Sequence of chain 6.A:
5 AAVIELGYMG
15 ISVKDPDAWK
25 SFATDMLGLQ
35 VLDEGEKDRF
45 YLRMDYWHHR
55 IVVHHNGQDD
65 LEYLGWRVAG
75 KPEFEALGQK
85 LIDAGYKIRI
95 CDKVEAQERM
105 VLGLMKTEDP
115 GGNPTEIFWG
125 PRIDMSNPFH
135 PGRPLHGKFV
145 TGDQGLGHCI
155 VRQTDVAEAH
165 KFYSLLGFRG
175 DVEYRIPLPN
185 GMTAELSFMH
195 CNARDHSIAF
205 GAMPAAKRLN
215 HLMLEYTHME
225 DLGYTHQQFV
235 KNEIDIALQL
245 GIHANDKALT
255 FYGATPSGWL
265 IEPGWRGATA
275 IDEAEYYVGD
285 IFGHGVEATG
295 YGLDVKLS

A small-molecule ligand and the protein it binds are described below.
Small molecule (SMILES): Oc1cccc(-c2ccccc2)c1O

Binding-site contacts:
Ligand atom CK6 contacts residue HIS247 of chain 6.A at 3.1 Å.
Ligand atom CKC contacts residue GOL1 of chain 6.H at 2.1 Å.
Ligand atom CK1 contacts residue HIS247 of chain 6.A at 3.4 Å.
Ligand atom OK2 contacts residue HIS215 of chain 6.A at 3.0 Å (h-bond).
Ligand atom CK6 contacts residue ASN249 of chain 6.A at 3.1 Å.
Ligand atom OK1 contacts residue HIS152 of chain 6.A at 3.2 Å.
Ligand atom CK3 contacts residue GOL1 of chain 6.H at 0.9 Å.
Ligand atom CK5 contacts residue GOL1 of chain 6.H at 2.0 Å.
Ligand atom OK1 contacts residue FE21 of chain 6.C at 2.4 Å.
Ligand atom CK4 contacts residue FE21 of chain 6.C at 3.1 Å.
Ligand atom OK2 contacts residue GOL1 of chain 6.H at 2.2 Å (h-bond).
Ligand atom OK1 contacts residue ASP250 of chain 6.A at 3.3 Å (salt-bridge).
Ligand atom OK1 contacts residue GOL1 of chain 6.H at 2.8 Å (h-bond).
Ligand atom CK5 contacts residue HIS247 of chain 6.A at 3.0 Å.
Ligand atom CK3 contacts residue FE21 of chain 6.C at 3.1 Å.
Ligand atom CKB contacts residue GOL1 of chain 6.H at 1.8 Å.
Ligand atom CK9 contacts residue GOL1 of chain 6.H at 1.4 Å.
Ligand atom CK1 contacts residue GOL1 of chain 6.H at 1.2 Å.
Ligand atom CK5 contacts residue ASN249 of chain 6.A at 3.1 Å.
Ligand atom CKB contacts residue LEU190 of chain 6.A at 3.3 Å (hydrophobic).
Ligand atom CKC contacts residue LEU190 of chain 6.A at 3.5 Å (hydrophobic).
Ligand atom CK4 contacts residue HIS247 of chain 6.A at 3.1 Å.
Ligand atom CK6 contacts residue GOL1 of chain 6.H at 2.0 Å.
Ligand atom CK7 contacts residue GOL1 of chain 6.H at 1.0 Å.
Ligand atom CKB contacts residue ILE154 of chain 6.A at 3.4 Å (hydrophobic).
Ligand atom CK2 contacts residue HIS247 of chain 6.A at 3.2 Å.
Ligand atom CK2 contacts residue GOL1 of chain 6.H at 0.6 Å.
Ligand atom CK4 contacts residue GOL1 of chain 6.H at 1.5 Å.
Ligand atom CKA contacts residue LEU297 of chain 6.A at 3.0 Å (hydrophobic).
Ligand atom CK5 contacts residue ASP250 of chain 6.A at 2.9 Å.
Ligand atom CKA contacts residue GOL1 of chain 6.H at 1.4 Å.
Ligand atom CK3 contacts residue TYR256 of chain 6.A at 3.0 Å (hydrophobic).
Ligand atom CKC contacts residue ILE154 of chain 6.A at 3.1 Å (hydrophobic).
Ligand atom OK2 contacts residue TYR256 of chain 6.A at 2.5 Å (h-bond).
Ligand atom CK8 contacts residue GOL1 of chain 6.H at 1.6 Å.
Ligand atom OK1 contacts residue HIS200 of chain 6.A at 2.9 Å (h-bond).
Ligand atom CK1 contacts residue PHE192 of chain 6.A at 3.4 Å (hydrophobic).
Ligand atom CK3 contacts residue HIS247 of chain 6.A at 3.4 Å.
Ligand atom OK2 contacts residue FE21 of chain 6.C at 2.3 Å.
Ligand atom CK8 contacts residue TYR256 of chain 6.A at 3.4 Å (hydrophobic).